The small molecule below binds the protein below.
Small molecule (SMILES): O=C(O)COP(=O)(O)O

Binding-site contacts:
Ligand atom O1 contacts residue GLY233 of chain 1.B at 3.8 Å.
Ligand atom P contacts residue GLY234 of chain 1.B at 3.8 Å.
Ligand atom O3P contacts residue VAL213 of chain 1.B at 4.2 Å.
Ligand atom O1 contacts residue ASN12 of chain 1.B at 3.0 Å (h-bond).
Ligand atom C2 contacts residue GLY233 of chain 1.B at 3.6 Å.
Ligand atom C1 contacts residue GLY233 of chain 1.B at 4.0 Å.
Ligand atom O3P contacts residue GLY233 of chain 1.B at 2.8 Å (h-bond).
Ligand atom C2 contacts residue ILE171 of chain 1.B at 3.9 Å (hydrophobic).
Ligand atom O3P contacts residue GLY234 of chain 1.B at 3.7 Å.
Ligand atom C2 contacts residue GLY211 of chain 1.B at 4.2 Å.
Ligand atom P contacts residue SER212 of chain 1.B at 3.7 Å.
Ligand atom O4P contacts residue ILE171 of chain 1.B at 3.5 Å.
Ligand atom O2P contacts residue GLY233 of chain 1.B at 3.6 Å.
Ligand atom O4P contacts residue ALA170 of chain 1.B at 3.7 Å.
Ligand atom O1P contacts residue LYS14 of chain 1.B at 3.2 Å (salt-bridge).
Ligand atom O2P contacts residue LYS14 of chain 1.B at 4.0 Å.
Ligand atom O1 contacts residue LYS14 of chain 1.B at 2.9 Å.
Ligand atom C1 contacts residue GLU166 of chain 1.B at 3.4 Å.
Ligand atom P contacts residue GLY233 of chain 1.B at 3.6 Å.
Ligand atom C1 contacts residue LYS14 of chain 1.B at 3.8 Å.
Ligand atom O4P contacts residue GLY211 of chain 1.B at 3.7 Å.
Ligand atom C2 contacts residue GLU166 of chain 1.B at 3.6 Å.
Ligand atom C2 contacts residue LEU231 of chain 1.B at 4.2 Å (hydrophobic).
Ligand atom O3P contacts residue VAL232 of chain 1.B at 3.9 Å.
Ligand atom O1 contacts residue HIS96 of chain 1.B at 3.3 Å (h-bond).
Ligand atom O2P contacts residue GLY234 of chain 1.B at 2.9 Å (h-bond).
Ligand atom C1 contacts residue HIS96 of chain 1.B at 3.4 Å.
Ligand atom O2 contacts residue LEU231 of chain 1.B at 3.6 Å.
Ligand atom O1P contacts residue GLY233 of chain 1.B at 3.5 Å.
Ligand atom P contacts residue GLY172 of chain 1.B at 3.9 Å.
Ligand atom O4P contacts residue SER212 of chain 1.B at 2.7 Å (h-bond).
Ligand atom O1P contacts residue ILE171 of chain 1.B at 3.7 Å.
Ligand atom C2 contacts residue LYS14 of chain 1.B at 4.0 Å.
Ligand atom C1 contacts residue ASN12 of chain 1.B at 3.9 Å.
Ligand atom O2 contacts residue HIS96 of chain 1.B at 3.0 Å (h-bond).
Ligand atom O2P contacts residue GLY172 of chain 1.B at 4.0 Å.
Ligand atom O2 contacts residue ASN12 of chain 1.B at 3.9 Å.
Ligand atom O3P contacts residue SER212 of chain 1.B at 3.5 Å (h-bond).
Ligand atom O2 contacts residue GLU166 of chain 1.B at 2.5 Å (salt-bridge).
Ligand atom O4P contacts residue GLY172 of chain 1.B at 2.8 Å (h-bond).

Sequence of chain 1.B:
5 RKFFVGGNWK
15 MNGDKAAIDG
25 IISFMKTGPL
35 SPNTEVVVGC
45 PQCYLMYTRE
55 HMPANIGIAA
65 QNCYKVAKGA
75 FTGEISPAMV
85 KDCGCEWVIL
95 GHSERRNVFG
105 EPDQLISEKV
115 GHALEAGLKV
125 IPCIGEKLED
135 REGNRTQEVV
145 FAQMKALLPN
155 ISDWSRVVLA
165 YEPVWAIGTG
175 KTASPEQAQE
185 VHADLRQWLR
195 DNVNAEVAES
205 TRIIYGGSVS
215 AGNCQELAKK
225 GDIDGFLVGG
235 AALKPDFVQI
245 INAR